Sequence of chain 1.A:
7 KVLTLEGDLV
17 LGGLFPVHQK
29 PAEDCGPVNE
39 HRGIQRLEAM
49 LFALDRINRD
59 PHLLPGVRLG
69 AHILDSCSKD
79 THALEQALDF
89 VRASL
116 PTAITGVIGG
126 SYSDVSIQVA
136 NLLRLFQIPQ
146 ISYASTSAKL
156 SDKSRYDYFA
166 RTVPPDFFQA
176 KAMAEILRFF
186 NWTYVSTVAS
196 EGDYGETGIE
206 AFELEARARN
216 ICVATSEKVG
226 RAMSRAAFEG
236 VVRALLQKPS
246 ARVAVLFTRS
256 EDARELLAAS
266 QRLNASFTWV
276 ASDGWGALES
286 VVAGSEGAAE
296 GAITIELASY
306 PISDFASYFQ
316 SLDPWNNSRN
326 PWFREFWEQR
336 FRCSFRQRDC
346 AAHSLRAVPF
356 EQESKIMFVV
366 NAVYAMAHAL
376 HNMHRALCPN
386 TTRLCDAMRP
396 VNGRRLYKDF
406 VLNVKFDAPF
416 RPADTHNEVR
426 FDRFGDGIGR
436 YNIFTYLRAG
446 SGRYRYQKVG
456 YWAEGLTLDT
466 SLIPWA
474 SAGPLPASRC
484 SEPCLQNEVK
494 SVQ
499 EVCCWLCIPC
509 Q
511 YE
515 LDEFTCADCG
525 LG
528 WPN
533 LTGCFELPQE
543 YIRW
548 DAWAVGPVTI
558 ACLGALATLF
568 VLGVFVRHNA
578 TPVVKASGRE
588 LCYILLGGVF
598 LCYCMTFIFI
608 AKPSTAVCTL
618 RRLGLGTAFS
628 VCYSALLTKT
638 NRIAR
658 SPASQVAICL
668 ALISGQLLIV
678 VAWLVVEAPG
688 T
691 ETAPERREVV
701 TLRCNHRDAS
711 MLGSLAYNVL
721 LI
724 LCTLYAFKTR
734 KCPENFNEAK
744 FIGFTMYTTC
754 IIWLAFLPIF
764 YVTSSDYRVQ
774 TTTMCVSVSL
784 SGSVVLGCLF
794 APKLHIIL

Binding-site contacts:
Ligand atom O5 contacts residue ASN186 of chain 1.A at 2.4 Å (h-bond).
Ligand atom C3 contacts residue ASN186 of chain 1.A at 3.8 Å.
Ligand atom N2 contacts residue PHE184 of chain 1.A at 4.2 Å.
Ligand atom C1 contacts residue ASN186 of chain 1.A at 1.4 Å.
Ligand atom C8 contacts residue ASN186 of chain 1.A at 4.3 Å.
Ligand atom C4 contacts residue ASN186 of chain 1.A at 4.2 Å.
Ligand atom C2 contacts residue ASN186 of chain 1.A at 2.4 Å.
Ligand atom O7 contacts residue LEU478 of chain 1.A at 4.0 Å.
Ligand atom C8 contacts residue PHE184 of chain 1.A at 4.0 Å (hydrophobic).
Ligand atom C7 contacts residue LEU478 of chain 1.A at 4.3 Å (hydrophobic).
Ligand atom O7 contacts residue ASN186 of chain 1.A at 2.9 Å (h-bond).
Ligand atom N2 contacts residue ASN186 of chain 1.A at 2.9 Å (h-bond).
Ligand atom C7 contacts residue ASN186 of chain 1.A at 3.1 Å.
Ligand atom C7 contacts residue PHE184 of chain 1.A at 4.3 Å (hydrophobic).
Ligand atom C8 contacts residue LEU478 of chain 1.A at 3.7 Å (hydrophobic).
Ligand atom C5 contacts residue ASN186 of chain 1.A at 3.7 Å.

The protein below binds the small molecule below.
Small molecule (SMILES): CC(=O)N[C@@H]1[C@@H](O)[C@H](O)[C@@H](CO)O[C@H]1O